Sequence of chain 6.B:
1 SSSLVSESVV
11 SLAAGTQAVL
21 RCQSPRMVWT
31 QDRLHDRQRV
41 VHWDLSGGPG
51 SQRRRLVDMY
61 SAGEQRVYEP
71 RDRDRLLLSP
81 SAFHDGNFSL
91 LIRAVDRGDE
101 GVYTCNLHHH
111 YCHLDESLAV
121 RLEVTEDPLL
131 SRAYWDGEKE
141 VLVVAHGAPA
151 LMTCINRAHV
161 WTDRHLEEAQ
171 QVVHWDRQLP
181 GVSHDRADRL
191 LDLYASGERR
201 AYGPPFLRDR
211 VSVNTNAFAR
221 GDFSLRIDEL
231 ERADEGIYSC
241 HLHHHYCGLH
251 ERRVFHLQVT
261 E

Binding-site contacts:
Ligand atom O7 contacts residue ASN87 of chain 6.B at 3.9 Å.
Ligand atom C6 contacts residue LEU151 of chain 6.B at 3.8 Å (hydrophobic).
Ligand atom C4 contacts residue LEU151 of chain 6.B at 4.4 Å (hydrophobic).
Ligand atom C1 contacts residue SER89 of chain 6.B at 4.5 Å.
Ligand atom O5 contacts residue SER89 of chain 6.B at 4.1 Å.
Ligand atom O7 contacts residue ASP85 of chain 6.B at 4.3 Å.
Ligand atom N2 contacts residue ASN87 of chain 6.B at 2.9 Å (h-bond).
Ligand atom C2 contacts residue ASN87 of chain 6.B at 2.4 Å.
Ligand atom O4 contacts residue LEU151 of chain 6.B at 3.7 Å.
Ligand atom C5 contacts residue LEU151 of chain 6.B at 4.1 Å (hydrophobic).
Ligand atom O6 contacts residue LEU151 of chain 6.B at 3.4 Å.
Ligand atom C4 contacts residue ASN87 of chain 6.B at 4.2 Å.
Ligand atom C7 contacts residue ASN87 of chain 6.B at 3.6 Å.
Ligand atom O5 contacts residue ASN87 of chain 6.B at 2.3 Å (h-bond).
Ligand atom C3 contacts residue ASN87 of chain 6.B at 3.7 Å.
Ligand atom C5 contacts residue SER89 of chain 6.B at 4.3 Å.
Ligand atom O5 contacts residue SER79 of chain 6.B at 4.4 Å.
Ligand atom C5 contacts residue ASN87 of chain 6.B at 3.7 Å.
Ligand atom C1 contacts residue ASN87 of chain 6.B at 1.4 Å.

This small molecule binds to this protein.
Small molecule (SMILES): CC(=O)N[C@@H]1[C@@H](O)[C@H](O)[C@@H](CO)O[C@H]1O